Binding-site contacts:
Ligand atom C2 contacts residue DG6 of chain 1.A at 3.2 Å.
Ligand atom N1 contacts residue DC1 of chain 1.A at 3.3 Å (h-bond).
Ligand atom C4' contacts residue GLY105 of chain 1.C at 3.2 Å.
Ligand atom O4 contacts residue DA2 of chain 1.A at 2.9 Å (h-bond).
Ligand atom N6 contacts residue DA2 of chain 1.A at 2.9 Å (h-bond).
Ligand atom C6 contacts residue DT4 of chain 1.A at 3.3 Å.
Ligand atom O4 contacts residue DA5 of chain 1.A at 2.7 Å (h-bond).
Ligand atom N6 contacts residue DT3 of chain 1.A at 3.0 Å (h-bond).
Ligand atom O2 contacts residue DG6 of chain 1.A at 2.7 Å (h-bond).
Ligand atom N3 contacts residue DA2 of chain 1.A at 2.7 Å (h-bond).
Ligand atom N4 contacts residue DG6 of chain 1.A at 2.8 Å (h-bond).
Ligand atom N3 contacts residue DA5 of chain 1.A at 2.4 Å (h-bond).
Ligand atom C4 contacts residue DA5 of chain 1.A at 3.1 Å.
Ligand atom O5' contacts residue GLY107 of chain 1.C at 2.8 Å.
Ligand atom C2 contacts residue DA7 of chain 1.A at 3.3 Å.
Ligand atom P contacts residue NA1 of chain 1.D at 3.4 Å.
Ligand atom O2 contacts residue DA7 of chain 1.A at 2.9 Å (h-bond).
Ligand atom N6 contacts residue DT4 of chain 1.A at 2.8 Å (h-bond).
Ligand atom OP1 contacts residue GLY105 of chain 1.C at 3.0 Å (h-bond).
Ligand atom OP1 contacts residue NA1 of chain 1.D at 2.0 Å (h-bond).
Ligand atom OP1 contacts residue ALA110 of chain 1.C at 2.6 Å (h-bond).
Ligand atom N2 contacts residue DC1 of chain 1.A at 2.8 Å (h-bond).
Ligand atom O4 contacts residue DA7 of chain 1.A at 2.9 Å (h-bond).
Ligand atom O3' contacts residue GLY105 of chain 1.C at 3.0 Å (h-bond).
Ligand atom C2 contacts residue DT3 of chain 1.A at 3.1 Å.
Ligand atom N1 contacts residue DT4 of chain 1.A at 2.3 Å (h-bond).
Ligand atom N3 contacts residue DG6 of chain 1.A at 2.5 Å (h-bond).
Ligand atom N1 contacts residue DT3 of chain 1.A at 2.6 Å (h-bond).
Ligand atom C2 contacts residue DT4 of chain 1.A at 2.8 Å.
Ligand atom N2 contacts residue DA2 of chain 1.A at 3.2 Å.
Ligand atom O2 contacts residue DA5 of chain 1.A at 3.2 Å.
Ligand atom OP2 contacts residue SER109 of chain 1.C at 3.1 Å (h-bond).
Ligand atom C5' contacts residue GLY105 of chain 1.C at 3.2 Å.
Ligand atom C4 contacts residue DG6 of chain 1.A at 3.0 Å.
Ligand atom P contacts residue GLY107 of chain 1.C at 3.4 Å.
Ligand atom C2 contacts residue DA5 of chain 1.A at 3.3 Å.
Ligand atom OP1 contacts residue ILE106 of chain 1.C at 2.6 Å (h-bond).
Ligand atom OP1 contacts residue VAL103 of chain 1.C at 3.3 Å (h-bond).
Ligand atom N3 contacts residue DA7 of chain 1.A at 2.8 Å (h-bond).
Ligand atom O2 contacts residue DG6 of chain 1.A at 3.0 Å (h-bond).

Sequence of chain 1.C:
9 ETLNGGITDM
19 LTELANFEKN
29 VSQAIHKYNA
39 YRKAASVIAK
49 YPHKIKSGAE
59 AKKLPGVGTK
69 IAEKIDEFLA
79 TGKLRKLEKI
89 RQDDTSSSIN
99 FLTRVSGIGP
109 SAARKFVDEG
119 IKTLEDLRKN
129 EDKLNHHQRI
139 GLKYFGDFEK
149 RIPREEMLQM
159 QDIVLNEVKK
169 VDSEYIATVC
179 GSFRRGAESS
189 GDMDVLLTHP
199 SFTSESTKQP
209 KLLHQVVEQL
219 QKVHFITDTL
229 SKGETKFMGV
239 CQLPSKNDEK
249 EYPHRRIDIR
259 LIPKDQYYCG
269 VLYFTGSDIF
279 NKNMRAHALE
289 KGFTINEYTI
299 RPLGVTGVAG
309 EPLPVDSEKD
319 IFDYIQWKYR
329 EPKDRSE

A small-molecule ligand and the protein it binds are described below.
Small molecule (SMILES): Cc1cn([C@H]2C[C@H](O[P](=O)(O)OC[C@H]3O[C@@H](n4cnc5c(N)ncnc54)C[C@@H]3O[P](=O)(O)OC[C@H]3O[C@@H](n4cnc5c(N)ncnc54)C[C@@H]3O[P](=O)(O)OC[C@H]3O[C@@H](n4cc(C)c(=O)[nH]c4=O)C[C@@H]3O[P](=O)(O)OC[C@H]3O[C@@H](n4cnc5c(=O)nc(N)[nH]c54)C[C@@H]3O)[C@@H](CO[P](=O)(O)O[C@H]3C[C@H](n4ccc(N)nc4=O)O[C@@H]3CO[P](=O)(O)O[C@H]3C[C@H](n4cc(C)c(=O)[nH]c4=O)O[C@@H]3COP(=O)(O)O)O2)c(=O)[nH]c1=O